Sequence of chain 1.D:
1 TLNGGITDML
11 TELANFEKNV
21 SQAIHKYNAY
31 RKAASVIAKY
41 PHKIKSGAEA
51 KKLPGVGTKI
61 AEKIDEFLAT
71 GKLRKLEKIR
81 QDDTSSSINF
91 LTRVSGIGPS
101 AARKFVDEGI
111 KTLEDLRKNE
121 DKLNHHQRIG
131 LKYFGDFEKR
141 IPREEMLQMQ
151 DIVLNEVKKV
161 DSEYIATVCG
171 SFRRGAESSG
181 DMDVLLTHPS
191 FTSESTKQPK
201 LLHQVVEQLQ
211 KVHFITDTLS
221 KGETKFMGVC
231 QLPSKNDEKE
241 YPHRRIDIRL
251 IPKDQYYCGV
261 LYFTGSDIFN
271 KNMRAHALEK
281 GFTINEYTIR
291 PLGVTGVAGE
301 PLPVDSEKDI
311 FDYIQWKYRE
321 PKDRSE

A small-molecule ligand and the protein it binds are described below.
Small molecule (SMILES): Cc1cn([C@H]2C[C@H](O[P](=O)(O)OC[C@H]3O[C@@H](n4ccc(N)nc4=O)C[C@@H]3O[P](=O)(O)OC[C@H]3O[C@@H](n4cnc5c(=O)nc(N)[nH]c54)C[C@@H]3O[P](=O)(O)OC[C@H]3O[C@@H](n4cnc5c(=O)nc(N)[nH]c54)C[C@@H]3O)[C@@H](CO[P](=O)(O)O[C@H]3C[C@H](n4cnc5c(=O)nc(N)[nH]c54)O[C@@H]3COP(=O)(O)O)O2)c(=O)[nH]c1=O

Binding-site contacts:
Ligand atom OP1 contacts residue VAL56 of chain 1.D at 3.4 Å (h-bond).
Ligand atom O5' contacts residue LYS26 of chain 1.D at 3.6 Å.
Ligand atom P contacts residue LYS59 of chain 1.D at 3.8 Å.
Ligand atom C4' contacts residue GLY55 of chain 1.D at 3.5 Å.
Ligand atom O3' contacts residue VAL56 of chain 1.D at 3.7 Å.
Ligand atom OP1 contacts residue GLY57 of chain 1.D at 3.0 Å (h-bond).
Ligand atom N3 contacts residue ALA29 of chain 1.D at 3.5 Å.
Ligand atom OP2 contacts residue GLY57 of chain 1.D at 3.7 Å.
Ligand atom OP1 contacts residue LYS59 of chain 1.D at 3.2 Å (salt-bridge).
Ligand atom OP1 contacts residue NA1 of chain 1.H at 2.5 Å (h-bond).
Ligand atom C3' contacts residue GLY57 of chain 1.D at 3.6 Å.
Ligand atom OP1 contacts residue ILE60 of chain 1.D at 2.9 Å (h-bond).
Ligand atom P contacts residue GLY57 of chain 1.D at 3.8 Å.
Ligand atom O3' contacts residue ILE60 of chain 1.D at 3.5 Å.
Ligand atom C5' contacts residue GLY55 of chain 1.D at 3.6 Å.
Ligand atom O4' contacts residue ALA29 of chain 1.D at 3.4 Å.
Ligand atom OP2 contacts residue LYS59 of chain 1.D at 2.9 Å (salt-bridge).
Ligand atom P contacts residue ILE60 of chain 1.D at 3.9 Å.
Ligand atom OP1 contacts residue LYS59 of chain 1.D at 3.5 Å (salt-bridge).
Ligand atom C3' contacts residue LYS59 of chain 1.D at 3.8 Å.
Ligand atom OP2 contacts residue LYS26 of chain 1.D at 3.8 Å.
Ligand atom P contacts residue LYS26 of chain 1.D at 3.7 Å.
Ligand atom OP2 contacts residue VAL56 of chain 1.D at 3.7 Å.
Ligand atom OP1 contacts residue LYS63 of chain 1.D at 3.5 Å (salt-bridge).
Ligand atom OP1 contacts residue GLY55 of chain 1.D at 2.8 Å (h-bond).
Ligand atom C5' contacts residue GLY57 of chain 1.D at 3.5 Å.
Ligand atom O3' contacts residue GLY55 of chain 1.D at 3.5 Å.
Ligand atom O5' contacts residue GLY57 of chain 1.D at 3.6 Å (h-bond).
Ligand atom OP2 contacts residue LYS59 of chain 1.D at 3.1 Å.
Ligand atom OP3 contacts residue LYS26 of chain 1.D at 2.7 Å (salt-bridge).
Ligand atom OP2 contacts residue NA1 of chain 1.H at 3.6 Å.
Ligand atom OP1 contacts residue PRO54 of chain 1.D at 3.7 Å.
Ligand atom P contacts residue GLY55 of chain 1.D at 3.9 Å.
Ligand atom P contacts residue NA1 of chain 1.H at 3.5 Å.
Ligand atom O3' contacts residue LYS59 of chain 1.D at 3.8 Å.
Ligand atom C5' contacts residue TYR30 of chain 1.D at 3.5 Å (hydrophobic).
Ligand atom OP1 contacts residue LEU53 of chain 1.D at 3.7 Å.
Ligand atom P contacts residue LYS59 of chain 1.D at 3.5 Å.
Ligand atom OP1 contacts residue THR58 of chain 1.D at 3.5 Å (h-bond).
Ligand atom OP2 contacts residue THR58 of chain 1.D at 3.7 Å.